Binding-site contacts:
Ligand atom OAE contacts residue 98U2 of chain 1.L at 3.5 Å.
Ligand atom CBO contacts residue 98U2 of chain 1.L at 4.3 Å.
Ligand atom CBA contacts residue ILE276 of chain 1.D at 3.8 Å (hydrophobic).
Ligand atom OAH contacts residue GLN150 of chain 1.D at 3.0 Å (h-bond).
Ligand atom CBA contacts residue GLN150 of chain 1.D at 4.3 Å.
Ligand atom OAH contacts residue SER279 of chain 1.D at 4.3 Å.
Ligand atom CBA contacts residue 98U2 of chain 1.L at 3.6 Å.
Ligand atom CAC contacts residue ARG307 of chain 1.D at 3.9 Å.
Ligand atom CAC contacts residue THR275 of chain 1.D at 4.2 Å.
Ligand atom OAH contacts residue ILE276 of chain 1.D at 3.9 Å.
Ligand atom CAY contacts residue GLN150 of chain 1.D at 4.0 Å.
Ligand atom CAY contacts residue LYS311 of chain 1.D at 3.5 Å.
Ligand atom CBD contacts residue 98U2 of chain 1.L at 3.6 Å.
Ligand atom OAW contacts residue 98U2 of chain 1.L at 2.9 Å (h-bond).
Ligand atom CBO contacts residue GLU305 of chain 1.D at 4.2 Å.
Ligand atom CAC contacts residue GLY306 of chain 1.D at 3.7 Å.
Ligand atom OAW contacts residue GLY306 of chain 1.D at 3.6 Å.
Ligand atom OAW contacts residue GLU305 of chain 1.D at 3.9 Å.
Ligand atom OAE contacts residue ILE276 of chain 1.D at 4.1 Å.
Ligand atom CBJ contacts residue LYS311 of chain 1.D at 3.9 Å.
Ligand atom OAQ contacts residue LYS311 of chain 1.D at 2.9 Å (salt-bridge).
Ligand atom CBA contacts residue LYS311 of chain 1.D at 3.6 Å.
Ligand atom OAE contacts residue LYS311 of chain 1.D at 2.8 Å (salt-bridge).
Ligand atom CBJ contacts residue 98U2 of chain 1.L at 1.4 Å.
Ligand atom CAN contacts residue ILE276 of chain 1.D at 3.9 Å (hydrophobic).
Ligand atom OAQ contacts residue ILE276 of chain 1.D at 4.3 Å.
Ligand atom CBN contacts residue GLY306 of chain 1.D at 4.0 Å.
Ligand atom CAY contacts residue ILE276 of chain 1.D at 3.8 Å (hydrophobic).
Ligand atom CBN contacts residue ILE276 of chain 1.D at 4.3 Å (hydrophobic).
Ligand atom CAN contacts residue 98U2 of chain 1.L at 4.1 Å.
Ligand atom OAQ contacts residue 98U2 of chain 1.L at 2.3 Å (h-bond).
Ligand atom CAN contacts residue GLN150 of chain 1.D at 3.8 Å.
Ligand atom OAF contacts residue GLU305 of chain 1.D at 3.9 Å.
Ligand atom CBN contacts residue 98U2 of chain 1.L at 2.4 Å.
Ligand atom CAY contacts residue 98U2 of chain 1.L at 4.4 Å.
Ligand atom CAC contacts residue GLU305 of chain 1.D at 3.5 Å.
Ligand atom CBO contacts residue GLY306 of chain 1.D at 4.4 Å.

A protein and the small-molecule ligand that binds it are described below.
Small molecule (SMILES): C[C@@]1(C(=O)O)O[C@H]2C=C(C(=O)O)OC[C@@H]2O1

Sequence of chain 1.D:
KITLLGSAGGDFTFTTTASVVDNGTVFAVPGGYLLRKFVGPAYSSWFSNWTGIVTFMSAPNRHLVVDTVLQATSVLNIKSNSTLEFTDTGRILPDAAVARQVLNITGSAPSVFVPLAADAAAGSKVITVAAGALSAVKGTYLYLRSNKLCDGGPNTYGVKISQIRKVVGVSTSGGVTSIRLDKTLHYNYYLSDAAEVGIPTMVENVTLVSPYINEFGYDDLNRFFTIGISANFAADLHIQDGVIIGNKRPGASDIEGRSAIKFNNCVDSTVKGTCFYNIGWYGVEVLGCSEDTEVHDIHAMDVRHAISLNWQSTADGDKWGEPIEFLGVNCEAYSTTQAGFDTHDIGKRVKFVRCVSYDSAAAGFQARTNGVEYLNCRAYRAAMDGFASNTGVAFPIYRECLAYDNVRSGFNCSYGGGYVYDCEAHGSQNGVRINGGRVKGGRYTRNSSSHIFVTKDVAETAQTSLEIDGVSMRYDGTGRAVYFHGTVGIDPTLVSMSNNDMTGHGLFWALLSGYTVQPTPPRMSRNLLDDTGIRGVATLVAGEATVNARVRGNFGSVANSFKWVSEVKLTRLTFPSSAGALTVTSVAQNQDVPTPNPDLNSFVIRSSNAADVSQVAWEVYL